Sequence of chain 51.A:
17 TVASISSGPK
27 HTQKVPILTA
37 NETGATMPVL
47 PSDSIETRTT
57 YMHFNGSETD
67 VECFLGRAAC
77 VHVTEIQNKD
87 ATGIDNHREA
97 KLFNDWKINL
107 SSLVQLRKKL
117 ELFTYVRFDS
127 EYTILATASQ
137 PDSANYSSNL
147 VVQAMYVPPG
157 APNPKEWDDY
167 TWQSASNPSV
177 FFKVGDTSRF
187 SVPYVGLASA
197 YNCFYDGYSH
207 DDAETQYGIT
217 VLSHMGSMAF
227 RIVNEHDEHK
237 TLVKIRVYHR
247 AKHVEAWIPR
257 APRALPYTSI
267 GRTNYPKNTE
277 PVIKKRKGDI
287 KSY

A small-molecule ligand and the protein it binds are described below.
Small molecule (SMILES): Cc1cc(CCCCCCCOc2ccc(C3=N[C@@H](C)CO3)cc2)on1

Sequence of chain 51.C:
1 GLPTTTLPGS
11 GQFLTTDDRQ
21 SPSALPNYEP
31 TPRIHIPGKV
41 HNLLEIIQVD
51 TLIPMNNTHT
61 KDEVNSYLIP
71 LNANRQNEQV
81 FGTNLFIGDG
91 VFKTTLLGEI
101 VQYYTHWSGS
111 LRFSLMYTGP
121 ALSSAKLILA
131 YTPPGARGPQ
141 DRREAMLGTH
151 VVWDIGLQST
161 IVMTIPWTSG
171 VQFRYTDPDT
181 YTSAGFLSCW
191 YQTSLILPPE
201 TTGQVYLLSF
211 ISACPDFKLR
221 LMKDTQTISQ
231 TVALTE

Binding-site contacts:
Ligand atom C4C contacts residue TYR152 of chain 51.A at 3.8 Å (hydrophobic).
Ligand atom C4A contacts residue ASN198 of chain 51.A at 3.9 Å.
Ligand atom C3 contacts residue PRO174 of chain 51.A at 3.8 Å (hydrophobic).
Ligand atom C5B contacts residue TYR197 of chain 51.A at 3.8 Å (hydrophobic).
Ligand atom C31 contacts residue SER175 of chain 51.A at 3.6 Å.
Ligand atom C7C contacts residue TYR128 of chain 51.A at 3.6 Å (hydrophobic).
Ligand atom C4 contacts residue TYR152 of chain 51.A at 3.9 Å (hydrophobic).
Ligand atom C4 contacts residue PHE186 of chain 51.A at 3.6 Å (hydrophobic).
Ligand atom C4C contacts residue ILE104 of chain 51.A at 3.9 Å (hydrophobic).
Ligand atom C4B contacts residue LEU106 of chain 51.A at 4.0 Å (hydrophobic).
Ligand atom O1 contacts residue TYR152 of chain 51.A at 3.9 Å.
Ligand atom C2C contacts residue TYR152 of chain 51.A at 4.0 Å (hydrophobic).
Ligand atom C31 contacts residue PRO174 of chain 51.A at 3.4 Å (hydrophobic).
Ligand atom O1 contacts residue VAL188 of chain 51.A at 3.8 Å.
Ligand atom C3C contacts residue TYR128 of chain 51.A at 3.9 Å (hydrophobic).
Ligand atom N2 contacts residue PRO174 of chain 51.A at 3.9 Å.
Ligand atom C5B contacts residue LEU106 of chain 51.A at 3.8 Å (hydrophobic).
Ligand atom O1 contacts residue ALA24 of chain 51.C at 3.6 Å.
Ligand atom C1C contacts residue TYR152 of chain 51.A at 4.0 Å (hydrophobic).
Ligand atom C31 contacts residue VAL176 of chain 51.A at 3.3 Å (hydrophobic).
Ligand atom C31 contacts residue ALA150 of chain 51.A at 3.1 Å (hydrophobic).
Ligand atom N2 contacts residue ALA24 of chain 51.C at 3.4 Å.
Ligand atom CM1 contacts residue SER107 of chain 51.A at 3.9 Å.
Ligand atom C3 contacts residue PHE186 of chain 51.A at 3.8 Å (hydrophobic).
Ligand atom C6B contacts residue LEU106 of chain 51.A at 4.0 Å (hydrophobic).
Ligand atom O1 contacts residue PHE186 of chain 51.A at 3.5 Å.
Ligand atom C5C contacts residue TYR128 of chain 51.A at 3.5 Å (hydrophobic).
Ligand atom C3C contacts residue VAL188 of chain 51.A at 3.3 Å (hydrophobic).
Ligand atom C5 contacts residue TYR152 of chain 51.A at 3.8 Å (hydrophobic).
Ligand atom N2 contacts residue PHE186 of chain 51.A at 3.7 Å.
Ligand atom C4 contacts residue MET224 of chain 51.A at 3.8 Å (hydrophobic).
Ligand atom C5C contacts residue ILE104 of chain 51.A at 3.8 Å (hydrophobic).
Ligand atom C5 contacts residue PHE186 of chain 51.A at 3.5 Å (hydrophobic).
Ligand atom C2C contacts residue VAL188 of chain 51.A at 3.2 Å (hydrophobic).
Ligand atom C7C contacts residue TYR197 of chain 51.A at 3.8 Å (hydrophobic).
Ligand atom C6C contacts residue VAL191 of chain 51.A at 3.2 Å (hydrophobic).
Ligand atom O1B contacts residue ILE104 of chain 51.A at 3.9 Å.
Ligand atom C7C contacts residue VAL191 of chain 51.A at 4.0 Å (hydrophobic).
Ligand atom C6B contacts residue TYR197 of chain 51.A at 3.7 Å (hydrophobic).
Ligand atom O1B contacts residue TYR128 of chain 51.A at 3.9 Å.